Binding-site contacts:
Ligand atom N2 contacts residue ILE199 of chain 1.I at 4.3 Å.
Ligand atom C8 contacts residue VAL179 of chain 1.I at 3.9 Å (hydrophobic).
Ligand atom C7 contacts residue LEU198 of chain 1.I at 4.2 Å (hydrophobic).
Ligand atom O7 contacts residue CYS201 of chain 1.I at 3.8 Å.
Ligand atom C8 contacts residue LEU198 of chain 1.I at 3.3 Å (hydrophobic).
Ligand atom C5 contacts residue ASN202 of chain 1.I at 3.8 Å.
Ligand atom O7 contacts residue ASN202 of chain 1.I at 2.9 Å.
Ligand atom C2 contacts residue ASN202 of chain 1.I at 2.6 Å.
Ligand atom N2 contacts residue ASN202 of chain 1.I at 3.0 Å (h-bond).
Ligand atom C8 contacts residue ASN202 of chain 1.I at 4.5 Å.
Ligand atom N2 contacts residue VAL179 of chain 1.I at 4.2 Å.
Ligand atom N2 contacts residue ARG197 of chain 1.I at 3.6 Å.
Ligand atom C3 contacts residue ASN202 of chain 1.I at 3.9 Å.
Ligand atom C1 contacts residue ASN202 of chain 1.I at 1.5 Å.
Ligand atom O5 contacts residue ASN202 of chain 1.I at 2.5 Å (h-bond).
Ligand atom C7 contacts residue ARG197 of chain 1.I at 3.8 Å.
Ligand atom O7 contacts residue ASN200 of chain 1.I at 4.2 Å.
Ligand atom C8 contacts residue ARG197 of chain 1.I at 3.3 Å.
Ligand atom C8 contacts residue ILE199 of chain 1.I at 4.1 Å (hydrophobic).
Ligand atom C1 contacts residue ARG197 of chain 1.I at 4.3 Å.
Ligand atom O3 contacts residue ILE199 of chain 1.I at 3.9 Å.
Ligand atom O7 contacts residue ILE199 of chain 1.I at 3.1 Å (h-bond).
Ligand atom C7 contacts residue ASN202 of chain 1.I at 3.3 Å.
Ligand atom O7 contacts residue LEU198 of chain 1.I at 4.1 Å.
Ligand atom C4 contacts residue ASN202 of chain 1.I at 4.4 Å.
Ligand atom C7 contacts residue ILE199 of chain 1.I at 3.6 Å (hydrophobic).

The protein below binds the small molecule below.
Small molecule (SMILES): CC(=O)N[C@@H]1[C@@H](O)[C@H](O)[C@@H](CO)O[C@H]1O

Sequence of chain 1.I:
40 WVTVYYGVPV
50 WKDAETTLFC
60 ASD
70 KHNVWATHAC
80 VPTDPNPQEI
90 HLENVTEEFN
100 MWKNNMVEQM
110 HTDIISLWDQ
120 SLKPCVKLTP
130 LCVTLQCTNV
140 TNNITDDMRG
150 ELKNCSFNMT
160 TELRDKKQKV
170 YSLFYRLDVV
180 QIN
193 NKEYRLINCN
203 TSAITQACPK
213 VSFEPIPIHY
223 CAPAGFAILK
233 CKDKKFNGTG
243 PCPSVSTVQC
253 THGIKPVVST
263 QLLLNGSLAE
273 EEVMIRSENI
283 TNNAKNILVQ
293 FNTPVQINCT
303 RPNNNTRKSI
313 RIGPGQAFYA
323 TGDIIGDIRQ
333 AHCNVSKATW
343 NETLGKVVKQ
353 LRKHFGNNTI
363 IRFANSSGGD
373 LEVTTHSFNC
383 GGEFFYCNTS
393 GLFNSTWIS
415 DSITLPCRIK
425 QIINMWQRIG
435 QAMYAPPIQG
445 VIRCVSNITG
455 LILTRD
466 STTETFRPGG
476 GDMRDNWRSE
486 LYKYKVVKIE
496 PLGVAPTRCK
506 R